A protein and the small-molecule ligand that binds it are described below.
Small molecule (SMILES): CC(=O)N[C@@H]1[C@@H](O)[C@H](O)[C@@H](CO)O[C@H]1O

Sequence of chain 1.D:
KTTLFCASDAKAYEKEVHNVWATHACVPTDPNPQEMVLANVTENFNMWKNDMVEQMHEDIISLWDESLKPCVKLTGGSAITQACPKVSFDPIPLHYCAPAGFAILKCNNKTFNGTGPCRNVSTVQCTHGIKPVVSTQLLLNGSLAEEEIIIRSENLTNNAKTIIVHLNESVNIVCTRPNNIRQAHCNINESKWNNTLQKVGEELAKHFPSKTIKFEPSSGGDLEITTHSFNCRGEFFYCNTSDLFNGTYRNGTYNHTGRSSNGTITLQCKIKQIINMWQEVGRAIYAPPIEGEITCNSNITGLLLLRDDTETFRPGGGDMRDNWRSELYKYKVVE

Binding-site contacts:
Ligand atom C6 contacts residue ASN163 of chain 1.D at 3.8 Å.
Ligand atom C1 contacts residue THR162 of chain 1.D at 4.3 Å.
Ligand atom O6 contacts residue THR162 of chain 1.D at 4.1 Å.
Ligand atom C1 contacts residue ASN160 of chain 1.D at 1.4 Å.
Ligand atom C7 contacts residue ASN160 of chain 1.D at 4.0 Å.
Ligand atom C2 contacts residue ASN160 of chain 1.D at 2.6 Å.
Ligand atom N2 contacts residue ASN160 of chain 1.D at 3.7 Å.
Ligand atom O6 contacts residue ASN163 of chain 1.D at 3.9 Å.
Ligand atom C6 contacts residue ASN160 of chain 1.D at 3.8 Å.
Ligand atom O5 contacts residue ASN163 of chain 1.D at 3.9 Å.
Ligand atom C4 contacts residue ASN160 of chain 1.D at 4.1 Å.
Ligand atom C5 contacts residue ASN160 of chain 1.D at 3.5 Å.
Ligand atom O3 contacts residue ASN160 of chain 1.D at 3.1 Å (h-bond).
Ligand atom O5 contacts residue ASN160 of chain 1.D at 2.5 Å (h-bond).
Ligand atom O7 contacts residue ASN160 of chain 1.D at 3.7 Å.
Ligand atom C3 contacts residue ASN160 of chain 1.D at 3.4 Å.
Ligand atom C5 contacts residue THR162 of chain 1.D at 4.2 Å.
Ligand atom O5 contacts residue THR162 of chain 1.D at 3.4 Å.